Sequence of chain 1.A:
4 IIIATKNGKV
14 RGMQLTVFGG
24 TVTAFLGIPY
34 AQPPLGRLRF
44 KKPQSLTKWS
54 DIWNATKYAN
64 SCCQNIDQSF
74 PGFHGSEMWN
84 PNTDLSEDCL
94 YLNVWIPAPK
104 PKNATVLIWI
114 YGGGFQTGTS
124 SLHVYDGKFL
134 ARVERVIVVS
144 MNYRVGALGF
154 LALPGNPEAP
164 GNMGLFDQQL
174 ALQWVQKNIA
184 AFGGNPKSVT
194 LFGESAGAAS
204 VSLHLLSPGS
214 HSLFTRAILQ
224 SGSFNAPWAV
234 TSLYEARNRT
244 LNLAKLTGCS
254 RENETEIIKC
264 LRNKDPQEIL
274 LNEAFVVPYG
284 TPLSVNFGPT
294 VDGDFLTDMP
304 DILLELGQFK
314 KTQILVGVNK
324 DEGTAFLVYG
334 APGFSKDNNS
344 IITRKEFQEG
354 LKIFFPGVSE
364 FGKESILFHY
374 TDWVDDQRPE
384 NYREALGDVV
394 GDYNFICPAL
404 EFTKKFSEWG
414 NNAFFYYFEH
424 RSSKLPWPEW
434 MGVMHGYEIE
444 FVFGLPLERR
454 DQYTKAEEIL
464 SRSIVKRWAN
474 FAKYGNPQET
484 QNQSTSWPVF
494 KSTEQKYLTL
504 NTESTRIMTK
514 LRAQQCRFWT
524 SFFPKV

Binding-site contacts:
Ligand atom C05 contacts residue TRP82 of chain 1.A at 3.4 Å (hydrophobic).
Ligand atom C27 contacts residue SER287 of chain 1.A at 3.8 Å.
Ligand atom C20 contacts residue PRO285 of chain 1.A at 3.0 Å (hydrophobic).
Ligand atom C21 contacts residue PRO285 of chain 1.A at 3.2 Å (hydrophobic).
Ligand atom N29 contacts residue LEU286 of chain 1.A at 3.8 Å.
Ligand atom C06 contacts residue TRP82 of chain 1.A at 3.5 Å (hydrophobic).
Ligand atom C31 contacts residue GLY117 of chain 1.A at 3.5 Å.
Ligand atom O36 contacts residue THR120 of chain 1.A at 3.5 Å.
Ligand atom C37 contacts residue TYR440 of chain 1.A at 3.8 Å (hydrophobic).
Ligand atom N29 contacts residue GLY117 of chain 1.A at 3.6 Å.
Ligand atom C02 contacts residue ALA328 of chain 1.A at 3.6 Å (hydrophobic).
Ligand atom C26 contacts residue SER287 of chain 1.A at 3.2 Å.
Ligand atom C30 contacts residue GLY117 of chain 1.A at 3.5 Å.
Ligand atom C27 contacts residue GLY117 of chain 1.A at 3.6 Å.
Ligand atom CL contacts residue ALA328 of chain 1.A at 3.4 Å.
Ligand atom C24 contacts residue SER287 of chain 1.A at 3.7 Å.
Ligand atom C28 contacts residue SER287 of chain 1.A at 3.5 Å.
Ligand atom C06 contacts residue HIS438 of chain 1.A at 3.5 Å.
Ligand atom N15 contacts residue TRP82 of chain 1.A at 3.6 Å.
Ligand atom C04 contacts residue TRP82 of chain 1.A at 3.6 Å (hydrophobic).
Ligand atom C28 contacts residue GLY117 of chain 1.A at 3.7 Å.
Ligand atom C28 contacts residue LEU286 of chain 1.A at 3.4 Å (hydrophobic).
Ligand atom C09 contacts residue HIS438 of chain 1.A at 3.6 Å.
Ligand atom C26 contacts residue GLN119 of chain 1.A at 3.5 Å.
Ligand atom C03 contacts residue TRP430 of chain 1.A at 3.5 Å (hydrophobic).
Ligand atom C11 contacts residue TRP82 of chain 1.A at 3.8 Å (hydrophobic).
Ligand atom N25 contacts residue SER287 of chain 1.A at 3.5 Å (h-bond).
Ligand atom C19 contacts residue TYR332 of chain 1.A at 3.6 Å (hydrophobic).
Ligand atom N07 contacts residue HIS438 of chain 1.A at 2.9 Å (h-bond).
Ligand atom C37 contacts residue HIS438 of chain 1.A at 3.3 Å.
Ligand atom CL contacts residue TRP430 of chain 1.A at 3.4 Å.
Ligand atom C33 contacts residue GLY116 of chain 1.A at 3.6 Å.
Ligand atom C14 contacts residue TRP82 of chain 1.A at 3.6 Å (hydrophobic).
Ligand atom C24 contacts residue PRO285 of chain 1.A at 3.8 Å (hydrophobic).
Ligand atom N25 contacts residue PRO285 of chain 1.A at 2.4 Å (h-bond).
Ligand atom CL contacts residue MET437 of chain 1.A at 3.7 Å.
Ligand atom C10 contacts residue GLU197 of chain 1.A at 3.3 Å.
Ligand atom C28 contacts residue PRO285 of chain 1.A at 3.7 Å (hydrophobic).
Ligand atom N07 contacts residue TRP82 of chain 1.A at 3.8 Å.
Ligand atom C32 contacts residue GLY116 of chain 1.A at 3.5 Å.

A small-molecule ligand and the protein it binds are described below.
Small molecule (SMILES): N[C@H](Cc1c[nH]c2ccccc12)C(=O)NCCCCCCNc1c2c(nc3cc(Cl)ccc13)CCCC2